The protein below binds the small molecule below.
Small molecule (SMILES): CCOC(=O)CC[C@H](C[C@@H]1CCNC1=O)NC(=O)[C@H](CC(C)C)NC(=O)[C@@H](NC(=O)OCc1ccccc1)[C@@H](C)OC(C)(C)C

Sequence of chain 2.A:
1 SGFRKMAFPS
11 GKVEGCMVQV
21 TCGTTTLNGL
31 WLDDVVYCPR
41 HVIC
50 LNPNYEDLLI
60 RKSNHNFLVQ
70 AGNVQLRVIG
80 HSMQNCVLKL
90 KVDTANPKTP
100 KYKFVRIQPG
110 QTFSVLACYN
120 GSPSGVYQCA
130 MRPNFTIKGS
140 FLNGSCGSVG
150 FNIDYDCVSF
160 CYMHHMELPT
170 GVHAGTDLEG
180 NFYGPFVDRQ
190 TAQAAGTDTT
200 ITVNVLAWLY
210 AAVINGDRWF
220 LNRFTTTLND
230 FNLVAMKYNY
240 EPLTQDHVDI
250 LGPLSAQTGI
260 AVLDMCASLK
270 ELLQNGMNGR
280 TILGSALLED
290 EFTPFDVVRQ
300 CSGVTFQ

Sequence of chain 1.A:
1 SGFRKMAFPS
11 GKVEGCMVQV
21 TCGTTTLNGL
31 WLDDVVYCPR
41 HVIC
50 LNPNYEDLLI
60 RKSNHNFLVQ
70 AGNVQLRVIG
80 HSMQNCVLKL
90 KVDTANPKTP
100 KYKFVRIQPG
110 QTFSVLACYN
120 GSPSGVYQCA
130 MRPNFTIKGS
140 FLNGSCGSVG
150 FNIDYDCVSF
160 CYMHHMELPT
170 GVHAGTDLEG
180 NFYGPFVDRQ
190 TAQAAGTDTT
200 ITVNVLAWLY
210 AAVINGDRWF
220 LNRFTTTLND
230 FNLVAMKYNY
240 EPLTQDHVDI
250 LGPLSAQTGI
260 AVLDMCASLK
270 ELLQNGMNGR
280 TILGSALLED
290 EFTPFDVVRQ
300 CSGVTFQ

Binding-site contacts:
Ligand atom C01 contacts residue THR26 of chain 2.A at 3.0 Å.
Ligand atom C11 contacts residue ASN142 of chain 2.A at 3.4 Å.
Ligand atom C25 contacts residue GLN189 of chain 2.A at 3.5 Å.
Ligand atom C37 contacts residue ALA191 of chain 2.A at 3.4 Å (hydrophobic).
Ligand atom O26 contacts residue GLU166 of chain 2.A at 2.9 Å (salt-bridge).
Ligand atom O31 contacts residue MET165 of chain 2.A at 3.1 Å.
Ligand atom C08 contacts residue CYS145 of chain 2.A at 2.7 Å (hydrophobic).
Ligand atom C14 contacts residue GLU166 of chain 2.A at 3.5 Å.
Ligand atom O05 contacts residue GLY143 of chain 2.A at 3.1 Å.
Ligand atom C01 contacts residue THR25 of chain 2.A at 3.4 Å.
Ligand atom N13 contacts residue PHE140 of chain 2.A at 3.4 Å (h-bond).
Ligand atom C44 contacts residue GLU166 of chain 2.A at 3.2 Å.
Ligand atom C19 contacts residue HIS164 of chain 2.A at 3.6 Å.
Ligand atom C07 contacts residue CYS145 of chain 2.A at 1.7 Å (hydrophobic).
Ligand atom C38 contacts residue ALA191 of chain 2.A at 3.4 Å (hydrophobic).
Ligand atom O03 contacts residue HIS41 of chain 2.A at 3.2 Å (h-bond).
Ligand atom C33 contacts residue THR190 of chain 2.A at 3.7 Å.
Ligand atom C12 contacts residue ASN142 of chain 2.A at 3.6 Å.
Ligand atom N13 contacts residue GLU166 of chain 2.A at 3.0 Å (salt-bridge).
Ligand atom O15 contacts residue HIS163 of chain 2.A at 2.6 Å (h-bond).
Ligand atom C04 contacts residue CYS145 of chain 2.A at 3.5 Å (hydrophobic).
Ligand atom C27 contacts residue GLU166 of chain 2.A at 3.5 Å.
Ligand atom O05 contacts residue CYS145 of chain 2.A at 3.4 Å (h-bond).
Ligand atom C02 contacts residue THR26 of chain 2.A at 3.2 Å.
Ligand atom C27 contacts residue GLN189 of chain 2.A at 3.4 Å.
Ligand atom C38 contacts residue GLN189 of chain 2.A at 3.6 Å.
Ligand atom O26 contacts residue MET165 of chain 2.A at 3.3 Å.
Ligand atom C14 contacts residue HIS163 of chain 2.A at 3.6 Å.
Ligand atom O15 contacts residue HIS172 of chain 2.A at 3.3 Å.
Ligand atom N16 contacts residue CYS145 of chain 2.A at 3.0 Å (h-bond).
Ligand atom C06 contacts residue CYS145 of chain 2.A at 2.8 Å (hydrophobic).
Ligand atom C09 contacts residue CYS145 of chain 2.A at 3.2 Å (hydrophobic).
Ligand atom C38 contacts residue THR190 of chain 2.A at 3.4 Å.
Ligand atom N24 contacts residue GLN189 of chain 2.A at 2.8 Å (h-bond).
Ligand atom O05 contacts residue SER144 of chain 2.A at 3.6 Å (h-bond).
Ligand atom O15 contacts residue PHE140 of chain 2.A at 3.4 Å.
Ligand atom N16 contacts residue HIS164 of chain 2.A at 3.0 Å (h-bond).
Ligand atom O15 contacts residue GLU166 of chain 2.A at 3.6 Å.
Ligand atom N28 contacts residue GLU166 of chain 2.A at 2.7 Å (salt-bridge).
Ligand atom O30 contacts residue GLN189 of chain 2.A at 3.6 Å.